A small-molecule ligand and the protein it binds are described below.
Small molecule (SMILES): CC(C)CCC[C@@H](C)[C@H]1CC[C@H]2[C@@H]3CC=C4C[C@@H](O)CC[C@]4(C)[C@H]3CC[C@]12C

Binding-site contacts:
Ligand atom C19 contacts residue PRO387 of chain 1.A at 4.5 Å (hydrophobic).
Ligand atom C9 contacts residue PHE376 of chain 1.A at 4.2 Å (hydrophobic).
Ligand atom C19 contacts residue ALA386 of chain 1.A at 4.0 Å (hydrophobic).
Ligand atom C19 contacts residue LEU390 of chain 1.A at 3.9 Å (hydrophobic).
Ligand atom C2 contacts residue ALA386 of chain 1.A at 3.9 Å (hydrophobic).
Ligand atom C21 contacts residue ILE372 of chain 1.A at 4.4 Å (hydrophobic).
Ligand atom C11 contacts residue ILE373 of chain 1.A at 4.0 Å (hydrophobic).
Ligand atom C11 contacts residue PHE376 of chain 1.A at 4.2 Å (hydrophobic).
Ligand atom C12 contacts residue ILE372 of chain 1.A at 4.2 Å (hydrophobic).
Ligand atom C11 contacts residue LEU390 of chain 1.A at 4.4 Å (hydrophobic).
Ligand atom C26 contacts residue PRO369 of chain 1.A at 4.5 Å (hydrophobic).
Ligand atom C18 contacts residue OLA1 of chain 1.G at 3.8 Å.
Ligand atom C25 contacts residue PRO369 of chain 1.A at 4.1 Å (hydrophobic).
Ligand atom C12 contacts residue ILE373 of chain 1.A at 3.9 Å (hydrophobic).
Ligand atom C19 contacts residue OLA1 of chain 1.G at 4.1 Å.
Ligand atom C27 contacts residue LEU365 of chain 1.A at 4.5 Å (hydrophobic).
Ligand atom C2 contacts residue HIS385 of chain 1.A at 4.4 Å.
Ligand atom C18 contacts residue LEU390 of chain 1.A at 4.0 Å (hydrophobic).
Ligand atom O1 contacts residue CYS383 of chain 1.A at 3.5 Å.
Ligand atom C21 contacts residue PRO369 of chain 1.A at 3.8 Å (hydrophobic).
Ligand atom C4 contacts residue OLA1 of chain 1.G at 4.4 Å.
Ligand atom C1 contacts residue PHE376 of chain 1.A at 3.8 Å (hydrophobic).
Ligand atom C2 contacts residue SER384 of chain 1.A at 3.2 Å.
Ligand atom C12 contacts residue PHE376 of chain 1.A at 4.2 Å (hydrophobic).
Ligand atom C3 contacts residue SER384 of chain 1.A at 3.4 Å.
Ligand atom C3 contacts residue CYS383 of chain 1.A at 4.0 Å (hydrophobic).
Ligand atom C2 contacts residue PHE376 of chain 1.A at 4.5 Å (hydrophobic).
Ligand atom O1 contacts residue SER384 of chain 1.A at 2.5 Å (h-bond).

Sequence of chain 1.A:
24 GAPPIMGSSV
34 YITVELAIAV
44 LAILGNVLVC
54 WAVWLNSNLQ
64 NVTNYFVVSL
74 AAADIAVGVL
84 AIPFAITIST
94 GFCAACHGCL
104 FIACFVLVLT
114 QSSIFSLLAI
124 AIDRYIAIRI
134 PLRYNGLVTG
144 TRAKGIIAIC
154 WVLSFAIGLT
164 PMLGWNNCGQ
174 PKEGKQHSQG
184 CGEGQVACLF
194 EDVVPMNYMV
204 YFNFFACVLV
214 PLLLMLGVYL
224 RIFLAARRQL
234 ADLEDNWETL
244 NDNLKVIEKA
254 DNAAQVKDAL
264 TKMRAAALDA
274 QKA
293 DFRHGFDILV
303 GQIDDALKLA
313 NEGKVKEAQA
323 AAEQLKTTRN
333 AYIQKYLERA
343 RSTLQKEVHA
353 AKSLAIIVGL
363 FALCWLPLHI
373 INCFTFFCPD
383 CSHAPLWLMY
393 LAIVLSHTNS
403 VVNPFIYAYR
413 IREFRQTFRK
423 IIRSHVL